The protein below binds the small molecule below.
Small molecule (SMILES): OCC1CCN(c2ncccc2Oc2ccc(Nc3nc4ccccc4[nH]3)cc2)CC1

Binding-site contacts:
Ligand atom C11 contacts residue PHE245 of chain 3.B at 3.5 Å (hydrophobic).
Ligand atom N3 contacts residue MET262 of chain 3.B at 3.7 Å.
Ligand atom C7 contacts residue PHE278 of chain 3.B at 3.5 Å (hydrophobic).
Ligand atom C14 contacts residue TYR242 of chain 3.B at 3.5 Å (hydrophobic).
Ligand atom C6 contacts residue GLN275 of chain 3.B at 3.5 Å.
Ligand atom C17 contacts residue PRO261 of chain 3.B at 3.6 Å (hydrophobic).
Ligand atom C24 contacts residue THR237 of chain 3.B at 3.8 Å.
Ligand atom N1 contacts residue ILE241 of chain 3.B at 3.8 Å.
Ligand atom C18 contacts residue VAL271 of chain 3.B at 3.7 Å (hydrophobic).
Ligand atom C8 contacts residue PHE278 of chain 3.B at 3.5 Å (hydrophobic).
Ligand atom C24 contacts residue ALA238 of chain 3.B at 3.5 Å (hydrophobic).
Ligand atom C4 contacts residue ILE241 of chain 3.B at 3.4 Å (hydrophobic).
Ligand atom C17 contacts residue GLU270 of chain 3.B at 3.6 Å.
Ligand atom C13 contacts residue GLY274 of chain 3.B at 3.6 Å.
Ligand atom N1 contacts residue LEU224 of chain 3.B at 3.5 Å.
Ligand atom C12 contacts residue GLY274 of chain 3.B at 3.8 Å.
Ligand atom C3 contacts residue LEU224 of chain 3.B at 3.7 Å (hydrophobic).
Ligand atom C11 contacts residue GLN275 of chain 3.B at 3.4 Å.
Ligand atom C16 contacts residue PRO261 of chain 3.B at 3.7 Å (hydrophobic).
Ligand atom C19 contacts residue TYR73 of chain 3.B at 3.2 Å (hydrophobic).
Ligand atom C5 contacts residue ILE241 of chain 3.B at 3.5 Å (hydrophobic).
Ligand atom C17 contacts residue LYS267 of chain 3.B at 3.7 Å.
Ligand atom C10 contacts residue MET262 of chain 3.B at 3.6 Å (hydrophobic).
Ligand atom C12 contacts residue MET262 of chain 3.B at 3.6 Å (hydrophobic).
Ligand atom C7 contacts residue GLN275 of chain 3.B at 3.8 Å.
Ligand atom C10 contacts residue GLN275 of chain 3.B at 3.5 Å.
Ligand atom C13 contacts residue MET262 of chain 3.B at 3.7 Å (hydrophobic).
Ligand atom C9 contacts residue MET262 of chain 3.B at 3.8 Å (hydrophobic).
Ligand atom C14 contacts residue GLY274 of chain 3.B at 3.7 Å.
Ligand atom N3 contacts residue GLY274 of chain 3.B at 3.7 Å.
Ligand atom O2 contacts residue THR234 of chain 3.B at 2.7 Å (h-bond).
Ligand atom C10 contacts residue TYR242 of chain 3.B at 3.2 Å (hydrophobic).
Ligand atom C12 contacts residue TYR242 of chain 3.B at 3.8 Å (hydrophobic).
Ligand atom C14 contacts residue MET262 of chain 3.B at 3.7 Å (hydrophobic).
Ligand atom C24 contacts residue THR234 of chain 3.B at 3.6 Å.
Ligand atom N4 contacts residue MET262 of chain 3.B at 3.8 Å.
Ligand atom N4 contacts residue GLY274 of chain 3.B at 3.6 Å.
Ligand atom C1 contacts residue PHE245 of chain 3.B at 3.6 Å (hydrophobic).
Ligand atom N5 contacts residue TYR242 of chain 3.B at 2.7 Å (h-bond).
Ligand atom C20 contacts residue TYR73 of chain 3.B at 3.6 Å (hydrophobic).

Sequence of chain 3.B:
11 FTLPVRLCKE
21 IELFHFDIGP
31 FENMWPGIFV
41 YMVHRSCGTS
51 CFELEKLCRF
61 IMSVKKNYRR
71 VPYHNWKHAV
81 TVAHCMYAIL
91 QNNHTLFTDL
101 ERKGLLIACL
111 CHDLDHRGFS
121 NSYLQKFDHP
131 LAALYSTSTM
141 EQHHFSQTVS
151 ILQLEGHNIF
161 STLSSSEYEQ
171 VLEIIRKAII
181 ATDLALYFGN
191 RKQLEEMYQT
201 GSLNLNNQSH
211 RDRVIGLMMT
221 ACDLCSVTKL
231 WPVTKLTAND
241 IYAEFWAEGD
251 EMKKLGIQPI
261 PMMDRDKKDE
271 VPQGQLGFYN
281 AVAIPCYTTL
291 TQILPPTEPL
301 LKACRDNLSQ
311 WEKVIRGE